Binding-site contacts:
Ligand atom C7 contacts residue ASN155 of chain 1.A at 3.5 Å.
Ligand atom C4 contacts residue ASN155 of chain 1.A at 4.3 Å.
Ligand atom C1 contacts residue ASN155 of chain 1.A at 1.4 Å.
Ligand atom C2 contacts residue ASN155 of chain 1.A at 2.6 Å.
Ligand atom O5 contacts residue ASN155 of chain 1.A at 2.4 Å (h-bond).
Ligand atom O7 contacts residue ASN155 of chain 1.A at 2.9 Å (h-bond).
Ligand atom O3 contacts residue ASN155 of chain 1.A at 3.6 Å (h-bond).
Ligand atom C5 contacts residue ASN155 of chain 1.A at 3.7 Å.
Ligand atom N2 contacts residue ASN155 of chain 1.A at 3.5 Å (h-bond).
Ligand atom C3 contacts residue ASN155 of chain 1.A at 3.6 Å.

Sequence of chain 1.A:
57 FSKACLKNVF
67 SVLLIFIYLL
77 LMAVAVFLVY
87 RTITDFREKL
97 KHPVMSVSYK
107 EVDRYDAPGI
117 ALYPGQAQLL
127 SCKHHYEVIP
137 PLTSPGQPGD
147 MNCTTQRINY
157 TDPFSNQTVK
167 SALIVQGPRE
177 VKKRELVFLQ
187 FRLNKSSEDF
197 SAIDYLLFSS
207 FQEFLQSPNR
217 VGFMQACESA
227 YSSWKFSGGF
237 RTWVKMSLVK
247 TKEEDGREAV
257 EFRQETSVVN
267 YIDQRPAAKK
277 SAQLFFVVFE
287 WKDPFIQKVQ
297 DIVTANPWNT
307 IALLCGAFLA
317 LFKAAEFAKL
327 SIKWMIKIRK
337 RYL

This protein binds this small molecule.
Small molecule (SMILES): CC(=O)N[C@@H]1[C@@H](O)[C@H](O)[C@@H](CO)O[C@H]1O